Binding-site contacts:
Ligand atom C5 contacts residue ASN190 of chain 1.C at 3.7 Å.
Ligand atom C1 contacts residue ASN190 of chain 1.C at 1.4 Å.
Ligand atom C1 contacts residue GLN124 of chain 1.C at 4.5 Å.
Ligand atom O5 contacts residue GLN124 of chain 1.C at 3.8 Å.
Ligand atom C7 contacts residue ASN190 of chain 1.C at 3.3 Å.
Ligand atom C3 contacts residue ASN190 of chain 1.C at 3.8 Å.
Ligand atom O5 contacts residue ASN190 of chain 1.C at 2.4 Å (h-bond).
Ligand atom C7 contacts residue ARG188 of chain 1.C at 3.3 Å.
Ligand atom C2 contacts residue ASN190 of chain 1.C at 2.4 Å.
Ligand atom O6 contacts residue GLN124 of chain 1.C at 3.5 Å (h-bond).
Ligand atom N2 contacts residue ARG188 of chain 1.C at 4.0 Å.
Ligand atom C1 contacts residue ARG188 of chain 1.C at 4.2 Å.
Ligand atom N2 contacts residue ASN190 of chain 1.C at 2.8 Å (h-bond).
Ligand atom C2 contacts residue ARG188 of chain 1.C at 4.3 Å.
Ligand atom O7 contacts residue ARG188 of chain 1.C at 3.3 Å (salt-bridge).
Ligand atom C6 contacts residue GLN124 of chain 1.C at 3.9 Å.
Ligand atom C8 contacts residue ARG188 of chain 1.C at 3.5 Å.
Ligand atom C4 contacts residue ASN190 of chain 1.C at 4.2 Å.
Ligand atom C8 contacts residue ASN190 of chain 1.C at 4.2 Å.
Ligand atom O7 contacts residue ASN190 of chain 1.C at 3.7 Å.

The protein below binds the small molecule below.
Small molecule (SMILES): CC(=O)N[C@@H]1[C@@H](O)[C@H](O)[C@@H](CO)O[C@H]1O

Sequence of chain 1.C:
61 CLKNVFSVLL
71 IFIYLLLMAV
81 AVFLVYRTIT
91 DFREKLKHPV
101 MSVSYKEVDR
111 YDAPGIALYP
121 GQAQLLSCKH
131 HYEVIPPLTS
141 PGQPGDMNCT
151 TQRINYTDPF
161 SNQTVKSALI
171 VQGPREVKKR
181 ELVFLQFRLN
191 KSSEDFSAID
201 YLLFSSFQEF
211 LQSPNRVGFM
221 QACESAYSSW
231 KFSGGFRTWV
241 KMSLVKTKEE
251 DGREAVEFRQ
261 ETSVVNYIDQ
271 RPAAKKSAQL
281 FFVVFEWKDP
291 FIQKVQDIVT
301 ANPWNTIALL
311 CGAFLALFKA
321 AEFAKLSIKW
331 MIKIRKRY